The protein below binds the small molecule below.
Small molecule (SMILES): Nc1nonc1C(=O)N[C@@H]1CC[C@H](O)C1

Sequence of chain 2.A:
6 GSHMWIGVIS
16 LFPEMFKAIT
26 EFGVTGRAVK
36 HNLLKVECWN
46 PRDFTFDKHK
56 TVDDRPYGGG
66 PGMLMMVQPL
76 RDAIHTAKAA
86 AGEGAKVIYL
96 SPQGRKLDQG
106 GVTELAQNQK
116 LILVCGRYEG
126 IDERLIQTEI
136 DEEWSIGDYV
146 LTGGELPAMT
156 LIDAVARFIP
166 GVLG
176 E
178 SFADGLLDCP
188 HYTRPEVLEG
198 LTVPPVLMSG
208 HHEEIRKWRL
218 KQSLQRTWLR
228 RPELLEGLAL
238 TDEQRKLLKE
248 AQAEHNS

Binding-site contacts:
Ligand atom C2 contacts residue PRO97 of chain 2.A at 3.6 Å (hydrophobic).
Ligand atom C6 contacts residue TYR123 of chain 2.A at 3.2 Å (hydrophobic).
Ligand atom N contacts residue TYR144 of chain 2.A at 2.9 Å (h-bond).
Ligand atom N contacts residue GLY142 of chain 2.A at 3.1 Å (h-bond).
Ligand atom C3 contacts residue LEU146 of chain 2.A at 3.3 Å (hydrophobic).
Ligand atom N1 contacts residue PRO152 of chain 2.A at 4.0 Å.
Ligand atom O2 contacts residue ARG122 of chain 2.A at 3.4 Å.
Ligand atom O contacts residue TRP139 of chain 2.A at 4.1 Å.
Ligand atom N contacts residue SER140 of chain 2.A at 3.8 Å.
Ligand atom N contacts residue PRO97 of chain 2.A at 4.0 Å.
Ligand atom N1 contacts residue SER140 of chain 2.A at 3.6 Å.
Ligand atom N3 contacts residue PRO97 of chain 2.A at 3.7 Å.
Ligand atom N2 contacts residue LEU95 of chain 2.A at 3.5 Å.
Ligand atom O2 contacts residue GLY121 of chain 2.A at 3.8 Å.
Ligand atom O1 contacts residue VAL145 of chain 2.A at 3.6 Å.
Ligand atom C7 contacts residue LEU146 of chain 2.A at 3.4 Å (hydrophobic).
Ligand atom O2 contacts residue TYR123 of chain 2.A at 2.7 Å (h-bond).
Ligand atom C5 contacts residue TYR123 of chain 2.A at 3.5 Å (hydrophobic).
Ligand atom N2 contacts residue SER96 of chain 2.A at 3.4 Å.
Ligand atom C1 contacts residue SER96 of chain 2.A at 4.0 Å.
Ligand atom O1 contacts residue LEU146 of chain 2.A at 2.9 Å (h-bond).
Ligand atom C contacts residue PRO97 of chain 2.A at 3.9 Å (hydrophobic).
Ligand atom N2 contacts residue PRO152 of chain 2.A at 3.5 Å.
Ligand atom O1 contacts residue PRO97 of chain 2.A at 3.7 Å.
Ligand atom C contacts residue SER140 of chain 2.A at 4.0 Å.
Ligand atom O contacts residue SER96 of chain 2.A at 3.2 Å (h-bond).
Ligand atom N1 contacts residue ILE141 of chain 2.A at 3.2 Å (h-bond).
Ligand atom C1 contacts residue PRO152 of chain 2.A at 3.9 Å (hydrophobic).
Ligand atom C1 contacts residue PRO97 of chain 2.A at 3.7 Å (hydrophobic).
Ligand atom O contacts residue PRO152 of chain 2.A at 3.5 Å.
Ligand atom C2 contacts residue LEU146 of chain 2.A at 4.0 Å (hydrophobic).
Ligand atom C4 contacts residue PRO97 of chain 2.A at 4.0 Å (hydrophobic).
Ligand atom C7 contacts residue THR147 of chain 2.A at 4.0 Å.
Ligand atom C5 contacts residue LEU146 of chain 2.A at 3.9 Å (hydrophobic).
Ligand atom C6 contacts residue LEU146 of chain 2.A at 3.5 Å (hydrophobic).
Ligand atom C contacts residue SER96 of chain 2.A at 4.0 Å.
Ligand atom N1 contacts residue SER96 of chain 2.A at 3.9 Å.
Ligand atom O contacts residue LEU95 of chain 2.A at 3.5 Å.
Ligand atom O1 contacts residue TYR144 of chain 2.A at 3.4 Å (h-bond).
Ligand atom C7 contacts residue GLY148 of chain 2.A at 3.6 Å.